Binding-site contacts:
Ligand atom O9 contacts residue LYS42 of chain 1.D at 3.4 Å.
Ligand atom C10 contacts residue GLN253 of chain 1.D at 3.4 Å.
Ligand atom O10 contacts residue LEU37 of chain 1.D at 3.4 Å.
Ligand atom O8 contacts residue SER43 of chain 1.D at 2.9 Å (h-bond).
Ligand atom O1A contacts residue SER251 of chain 1.D at 3.2 Å (h-bond).
Ligand atom C4 contacts residue ASN247 of chain 1.D at 3.6 Å.
Ligand atom C4 contacts residue SER43 of chain 1.D at 3.5 Å.
Ligand atom O8 contacts residue GLN253 of chain 1.D at 4.1 Å.
Ligand atom C11 contacts residue ASN247 of chain 1.D at 3.8 Å.
Ligand atom O1B contacts residue SER251 of chain 1.D at 2.7 Å (h-bond).
Ligand atom C5 contacts residue SER43 of chain 1.D at 3.4 Å.
Ligand atom O1B contacts residue SER249 of chain 1.D at 4.0 Å.
Ligand atom C1 contacts residue SER249 of chain 1.D at 3.8 Å.
Ligand atom O6 contacts residue LYS42 of chain 1.D at 3.2 Å (salt-bridge).
Ligand atom C11 contacts residue GLN253 of chain 1.D at 3.4 Å.
Ligand atom O1B contacts residue ASN247 of chain 1.D at 3.9 Å.
Ligand atom C9 contacts residue GLN253 of chain 1.D at 3.8 Å.
Ligand atom C3 contacts residue SER43 of chain 1.D at 3.9 Å.
Ligand atom C10 contacts residue ASN247 of chain 1.D at 3.8 Å.
Ligand atom N5 contacts residue GLN253 of chain 1.D at 3.3 Å (h-bond).
Ligand atom O9 contacts residue SER43 of chain 1.D at 2.9 Å (h-bond).
Ligand atom C11 contacts residue LEU37 of chain 1.D at 3.7 Å (hydrophobic).
Ligand atom C10 contacts residue LEU37 of chain 1.D at 4.0 Å (hydrophobic).
Ligand atom N5 contacts residue ASN247 of chain 1.D at 2.9 Å (h-bond).
Ligand atom C6 contacts residue ASN247 of chain 1.D at 3.8 Å.
Ligand atom C6 contacts residue GLN253 of chain 1.D at 3.8 Å.
Ligand atom C11 contacts residue PHE50 of chain 1.E at 3.7 Å (hydrophobic).
Ligand atom C1 contacts residue SER251 of chain 1.D at 3.2 Å.
Ligand atom C5 contacts residue ASN247 of chain 1.D at 3.7 Å.
Ligand atom O4 contacts residue ASN106 of chain 1.D at 3.1 Å (h-bond).
Ligand atom C1 contacts residue ASN247 of chain 1.D at 4.1 Å.
Ligand atom O1A contacts residue ASN247 of chain 1.D at 3.9 Å.
Ligand atom C8 contacts residue SER43 of chain 1.D at 4.0 Å.
Ligand atom C6 contacts residue SER43 of chain 1.D at 3.7 Å.
Ligand atom O7 contacts residue LEU37 of chain 1.D at 3.6 Å.
Ligand atom C7 contacts residue GLN253 of chain 1.D at 3.5 Å.
Ligand atom C9 contacts residue SER43 of chain 1.D at 3.6 Å.
Ligand atom C6 contacts residue LYS42 of chain 1.D at 3.2 Å.
Ligand atom O1A contacts residue SER249 of chain 1.D at 2.7 Å (h-bond).
Ligand atom O4 contacts residue ASN247 of chain 1.D at 3.9 Å.

Sequence of chain 1.E:
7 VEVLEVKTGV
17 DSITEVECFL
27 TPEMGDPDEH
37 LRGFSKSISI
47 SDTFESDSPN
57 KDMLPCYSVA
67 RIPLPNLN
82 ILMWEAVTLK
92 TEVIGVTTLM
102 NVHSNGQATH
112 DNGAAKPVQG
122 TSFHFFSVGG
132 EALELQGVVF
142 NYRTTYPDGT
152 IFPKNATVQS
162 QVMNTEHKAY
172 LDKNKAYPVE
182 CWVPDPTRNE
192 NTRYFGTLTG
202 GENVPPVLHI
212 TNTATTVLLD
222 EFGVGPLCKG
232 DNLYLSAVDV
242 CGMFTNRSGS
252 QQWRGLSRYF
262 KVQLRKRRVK

This protein binds this small molecule.
Small molecule (SMILES): CC(=O)N[C@H]1[C@H](O[C@@H]2[C@H](O[C@]3(C(=O)O)C[C@H](O)[C@@H](NC(C)=O)[C@H]([C@H](O)[C@H](O)CO)O3)[C@@H](O)[C@H](O)O[C@@H]2CO)O[C@H](CO)[C@H](O)[C@@H]1O

Sequence of chain 1.D:
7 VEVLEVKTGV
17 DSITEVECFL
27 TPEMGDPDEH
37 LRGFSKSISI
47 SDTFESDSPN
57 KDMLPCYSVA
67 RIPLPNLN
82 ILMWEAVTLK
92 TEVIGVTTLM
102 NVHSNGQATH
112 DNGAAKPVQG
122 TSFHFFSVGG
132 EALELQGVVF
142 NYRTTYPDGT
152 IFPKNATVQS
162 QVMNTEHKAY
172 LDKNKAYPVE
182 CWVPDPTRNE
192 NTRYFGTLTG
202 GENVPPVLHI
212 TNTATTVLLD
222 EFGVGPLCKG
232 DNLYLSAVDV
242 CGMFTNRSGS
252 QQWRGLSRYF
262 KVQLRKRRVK